Sequence of chain 1.B:
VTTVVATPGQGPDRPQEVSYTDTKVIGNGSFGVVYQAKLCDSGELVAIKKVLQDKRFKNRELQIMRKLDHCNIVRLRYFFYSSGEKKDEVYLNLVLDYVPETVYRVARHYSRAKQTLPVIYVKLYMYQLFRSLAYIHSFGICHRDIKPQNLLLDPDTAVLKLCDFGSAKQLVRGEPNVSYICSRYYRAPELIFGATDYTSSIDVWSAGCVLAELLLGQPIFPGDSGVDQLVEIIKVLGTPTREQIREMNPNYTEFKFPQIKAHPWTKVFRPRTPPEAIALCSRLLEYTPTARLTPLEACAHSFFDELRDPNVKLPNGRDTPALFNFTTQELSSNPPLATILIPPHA

The protein below binds the small molecule below.
Small molecule (SMILES): CN(C)S(=O)(=O)N1CC(c2nc(N)ncc2-c2ccc(F)cc2)C1

Binding-site contacts:
Ligand atom C4 contacts residue PRO102 of chain 1.B at 3.4 Å (hydrophobic).
Ligand atom N2 contacts residue LEU154 of chain 1.B at 3.8 Å.
Ligand atom C8 contacts residue ASP99 of chain 1.B at 3.7 Å.
Ligand atom N4 contacts residue LYS51 of chain 1.B at 4.2 Å.
Ligand atom C14 contacts residue LYS51 of chain 1.B at 3.1 Å.
Ligand atom N contacts residue ASP99 of chain 1.B at 4.1 Å.
Ligand atom O contacts residue ASP166 of chain 1.B at 4.0 Å.
Ligand atom C8 contacts residue TYR100 of chain 1.B at 4.0 Å (hydrophobic).
Ligand atom C7 contacts residue TYR100 of chain 1.B at 3.6 Å (hydrophobic).
Ligand atom C13 contacts residue LYS51 of chain 1.B at 3.8 Å.
Ligand atom C13 contacts residue VAL36 of chain 1.B at 3.0 Å (hydrophobic).
Ligand atom N1 contacts residue ALA49 of chain 1.B at 3.5 Å.
Ligand atom C1 contacts residue ILE28 of chain 1.B at 3.7 Å (hydrophobic).
Ligand atom F contacts residue ARG107 of chain 1.B at 3.6 Å.
Ligand atom C4 contacts residue THR104 of chain 1.B at 3.9 Å.
Ligand atom N4 contacts residue PHE33 of chain 1.B at 3.9 Å.
Ligand atom N1 contacts residue TYR100 of chain 1.B at 3.6 Å.
Ligand atom C13 contacts residue PHE33 of chain 1.B at 3.4 Å (hydrophobic).
Ligand atom C5 contacts residue VAL101 of chain 1.B at 4.1 Å (hydrophobic).
Ligand atom C9 contacts residue LEU154 of chain 1.B at 4.0 Å (hydrophobic).
Ligand atom C3 contacts residue THR104 of chain 1.B at 3.7 Å.
Ligand atom C7 contacts residue VAL101 of chain 1.B at 3.0 Å (hydrophobic).
Ligand atom N1 contacts residue VAL101 of chain 1.B at 3.9 Å.
Ligand atom C8 contacts residue ALA49 of chain 1.B at 3.7 Å (hydrophobic).
Ligand atom N3 contacts residue VAL36 of chain 1.B at 4.1 Å.
Ligand atom N contacts residue ALA49 of chain 1.B at 4.0 Å.
Ligand atom N1 contacts residue ASP99 of chain 1.B at 2.5 Å (salt-bridge).
Ligand atom C8 contacts residue LEU154 of chain 1.B at 4.0 Å (hydrophobic).
Ligand atom N2 contacts residue ALA49 of chain 1.B at 4.2 Å.
Ligand atom N1 contacts residue LEU154 of chain 1.B at 4.2 Å.
Ligand atom N contacts residue TYR100 of chain 1.B at 3.5 Å.
Ligand atom C6 contacts residue VAL101 of chain 1.B at 3.8 Å (hydrophobic).
Ligand atom C contacts residue ILE28 of chain 1.B at 4.1 Å (hydrophobic).
Ligand atom C8 contacts residue VAL101 of chain 1.B at 3.8 Å (hydrophobic).
Ligand atom C10 contacts residue LEU154 of chain 1.B at 4.1 Å (hydrophobic).
Ligand atom N contacts residue VAL101 of chain 1.B at 3.0 Å (h-bond).
Ligand atom C14 contacts residue ASP166 of chain 1.B at 3.4 Å.
Ligand atom O contacts residue CYS165 of chain 1.B at 3.7 Å.
Ligand atom C4 contacts residue VAL101 of chain 1.B at 3.6 Å (hydrophobic).
Ligand atom C3 contacts residue PRO102 of chain 1.B at 3.2 Å (hydrophobic).